The small molecule below binds the protein below.
Small molecule (SMILES): Brc1ccc2nn[nH]c2c1Br

Sequence of chain 1.A:
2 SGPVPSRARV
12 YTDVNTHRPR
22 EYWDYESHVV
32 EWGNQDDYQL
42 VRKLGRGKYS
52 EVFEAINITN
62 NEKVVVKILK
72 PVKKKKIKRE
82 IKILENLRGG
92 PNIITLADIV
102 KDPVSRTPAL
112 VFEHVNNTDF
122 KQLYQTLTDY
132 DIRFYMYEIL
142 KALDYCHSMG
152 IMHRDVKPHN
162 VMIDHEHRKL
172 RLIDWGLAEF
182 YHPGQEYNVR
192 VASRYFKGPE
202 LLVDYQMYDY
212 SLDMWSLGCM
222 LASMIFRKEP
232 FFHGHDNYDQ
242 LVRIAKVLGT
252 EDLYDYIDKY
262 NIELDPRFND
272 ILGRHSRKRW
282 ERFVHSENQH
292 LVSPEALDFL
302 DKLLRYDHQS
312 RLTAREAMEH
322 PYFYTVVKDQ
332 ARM

Binding-site contacts:
Ligand atom C2 contacts residue VAL66 of chain 1.A at 4.3 Å (hydrophobic).
Ligand atom C1 contacts residue ILE174 of chain 1.A at 3.9 Å (hydrophobic).
Ligand atom BR1 contacts residue MET163 of chain 1.A at 4.3 Å.
Ligand atom C7 contacts residue ILE174 of chain 1.A at 3.9 Å (hydrophobic).
Ligand atom N8 contacts residue ASP175 of chain 1.A at 3.3 Å (salt-bridge).
Ligand atom N5 contacts residue LYS68 of chain 1.A at 3.9 Å.
Ligand atom N5 contacts residue ILE174 of chain 1.A at 4.1 Å.
Ligand atom C4 contacts residue ILE174 of chain 1.A at 3.4 Å (hydrophobic).
Ligand atom N9 contacts residue LYS68 of chain 1.A at 2.8 Å (salt-bridge).
Ligand atom C7 contacts residue PHE113 of chain 1.A at 3.9 Å (hydrophobic).
Ligand atom N5 contacts residue VAL53 of chain 1.A at 4.4 Å.
Ligand atom C3 contacts residue PHE113 of chain 1.A at 3.7 Å (hydrophobic).
Ligand atom C2 contacts residue ILE95 of chain 1.A at 4.0 Å (hydrophobic).
Ligand atom BR2 contacts residue MET163 of chain 1.A at 4.3 Å.
Ligand atom N8 contacts residue PHE113 of chain 1.A at 3.7 Å.
Ligand atom N8 contacts residue ILE174 of chain 1.A at 4.4 Å.
Ligand atom N9 contacts residue ASP175 of chain 1.A at 3.2 Å.
Ligand atom C6 contacts residue ILE174 of chain 1.A at 3.7 Å (hydrophobic).
Ligand atom C3 contacts residue ILE174 of chain 1.A at 3.9 Å (hydrophobic).
Ligand atom C4 contacts residue VAL53 of chain 1.A at 4.2 Å (hydrophobic).
Ligand atom C2 contacts residue PHE113 of chain 1.A at 4.2 Å (hydrophobic).
Ligand atom BR1 contacts residue ILE174 of chain 1.A at 3.6 Å.
Ligand atom BR2 contacts residue VAL116 of chain 1.A at 3.5 Å.
Ligand atom C1 contacts residue VAL66 of chain 1.A at 4.1 Å (hydrophobic).
Ligand atom C6 contacts residue ASP175 of chain 1.A at 4.3 Å.
Ligand atom N5 contacts residue ASP175 of chain 1.A at 3.9 Å.
Ligand atom N8 contacts residue LYS68 of chain 1.A at 3.5 Å (salt-bridge).
Ligand atom C7 contacts residue ASP175 of chain 1.A at 3.8 Å.
Ligand atom C2 contacts residue ILE174 of chain 1.A at 3.8 Å (hydrophobic).
Ligand atom BR1 contacts residue VAL53 of chain 1.A at 3.7 Å.
Ligand atom C3 contacts residue ILE95 of chain 1.A at 3.9 Å (hydrophobic).
Ligand atom BR1 contacts residue ARG47 of chain 1.A at 3.1 Å.
Ligand atom BR2 contacts residue VAL66 of chain 1.A at 4.0 Å.